The small molecule below binds the protein below.
Small molecule (SMILES): CC(=O)N[C@@H]1[C@@H](O)[C@H](O)[C@@H](CO)O[C@H]1O

Sequence of chain 1.A:
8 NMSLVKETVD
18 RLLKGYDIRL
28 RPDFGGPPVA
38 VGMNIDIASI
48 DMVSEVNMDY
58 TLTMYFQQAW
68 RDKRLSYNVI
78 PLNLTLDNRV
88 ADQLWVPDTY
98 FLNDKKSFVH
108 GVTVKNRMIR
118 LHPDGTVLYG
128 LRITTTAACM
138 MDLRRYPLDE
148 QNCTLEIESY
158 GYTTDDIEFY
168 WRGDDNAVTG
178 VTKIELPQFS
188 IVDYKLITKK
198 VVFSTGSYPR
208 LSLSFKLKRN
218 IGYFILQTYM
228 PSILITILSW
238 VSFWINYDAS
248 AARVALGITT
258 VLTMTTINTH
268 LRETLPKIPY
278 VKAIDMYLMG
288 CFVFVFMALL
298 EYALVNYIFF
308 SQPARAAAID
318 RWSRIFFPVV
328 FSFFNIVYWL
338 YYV

Binding-site contacts:
Ligand atom C3 contacts residue ASN80 of chain 1.A at 3.9 Å.
Ligand atom O5 contacts residue HIS119 of chain 1.A at 3.1 Å.
Ligand atom C2 contacts residue ASN80 of chain 1.A at 2.6 Å.
Ligand atom C1 contacts residue ASN80 of chain 1.A at 1.5 Å.
Ligand atom O7 contacts residue ASN80 of chain 1.A at 3.6 Å (h-bond).
Ligand atom O5 contacts residue ASN80 of chain 1.A at 2.3 Å (h-bond).
Ligand atom C6 contacts residue HIS119 of chain 1.A at 3.2 Å.
Ligand atom C7 contacts residue ASN80 of chain 1.A at 2.9 Å.
Ligand atom C5 contacts residue ASN80 of chain 1.A at 3.6 Å.
Ligand atom C8 contacts residue ASN80 of chain 1.A at 3.5 Å.
Ligand atom C4 contacts residue ASN80 of chain 1.A at 4.3 Å.
Ligand atom C5 contacts residue HIS119 of chain 1.A at 3.6 Å.
Ligand atom N2 contacts residue ASN80 of chain 1.A at 2.4 Å (h-bond).
Ligand atom C1 contacts residue HIS119 of chain 1.A at 4.0 Å.